Binding-site contacts:
Ligand atom O3G contacts residue GLY124 of chain 1.A at 3.5 Å.
Ligand atom C2' contacts residue TYR127 of chain 1.A at 3.4 Å (hydrophobic).
Ligand atom PG contacts residue MG1 of chain 1.H at 3.5 Å.
Ligand atom C5' contacts residue ASP197 of chain 1.A at 3.3 Å.
Ligand atom O2A contacts residue ASP197 of chain 1.A at 3.0 Å (salt-bridge).
Ligand atom PB contacts residue ALA126 of chain 1.A at 3.7 Å.
Ligand atom O2B contacts residue ALA126 of chain 1.A at 3.0 Å (h-bond).
Ligand atom C1' contacts residue TYR127 of chain 1.A at 3.7 Å (hydrophobic).
Ligand atom O1G contacts residue LYS77 of chain 1.A at 2.9 Å (salt-bridge).
Ligand atom O3A contacts residue MG1 of chain 1.H at 3.7 Å.
Ligand atom C6 contacts residue ARG84 of chain 1.A at 3.6 Å.
Ligand atom O1B contacts residue ASP125 of chain 1.A at 3.4 Å.
Ligand atom O1A contacts residue ARG84 of chain 1.A at 2.9 Å (salt-bridge).
Ligand atom PG contacts residue LYS232 of chain 1.A at 3.7 Å.
Ligand atom O1B contacts residue ALA126 of chain 1.A at 3.4 Å (h-bond).
Ligand atom O2A contacts residue MG1 of chain 1.H at 2.3 Å.
Ligand atom O3A contacts residue ARG84 of chain 1.A at 2.7 Å (salt-bridge).
Ligand atom O2G contacts residue MG1 of chain 1.H at 2.2 Å.
Ligand atom O1G contacts residue LYS232 of chain 1.A at 3.4 Å (salt-bridge).
Ligand atom PA contacts residue MG1 of chain 1.H at 3.5 Å.
Ligand atom O5' contacts residue ARG84 of chain 1.A at 3.4 Å (salt-bridge).
Ligand atom O2G contacts residue VAL123 of chain 1.A at 3.1 Å (h-bond).
Ligand atom O3' contacts residue TYR127 of chain 1.A at 3.4 Å (h-bond).
Ligand atom O2A contacts residue ASP122 of chain 1.A at 2.9 Å (salt-bridge).
Ligand atom C2' contacts residue GLN163 of chain 1.A at 3.4 Å.
Ligand atom O2B contacts residue ASP125 of chain 1.A at 3.6 Å.
Ligand atom O3B contacts residue LYS77 of chain 1.A at 3.2 Å (salt-bridge).
Ligand atom C5 contacts residue ARG84 of chain 1.A at 3.6 Å.
Ligand atom O3B contacts residue ASP125 of chain 1.A at 3.5 Å (salt-bridge).
Ligand atom O4' contacts residue MET196 of chain 1.A at 3.5 Å.
Ligand atom PG contacts residue LYS77 of chain 1.A at 3.5 Å.
Ligand atom O2B contacts residue MG1 of chain 1.H at 2.5 Å.
Ligand atom PB contacts residue MG1 of chain 1.H at 3.5 Å.
Ligand atom O2B contacts residue VAL123 of chain 1.A at 3.2 Å (h-bond).
Ligand atom O3B contacts residue MG1 of chain 1.H at 3.6 Å.
Ligand atom O2G contacts residue ASP122 of chain 1.A at 2.7 Å (salt-bridge).
Ligand atom O2G contacts residue LYS232 of chain 1.A at 2.8 Å (salt-bridge).
Ligand atom O3G contacts residue ASP125 of chain 1.A at 3.0 Å (salt-bridge).
Ligand atom PA contacts residue ARG84 of chain 1.A at 3.2 Å.
Ligand atom O2B contacts residue ASP197 of chain 1.A at 3.2 Å (salt-bridge).

The protein below binds the small molecule below.
Small molecule (SMILES): Nc1ccn([C@H]2C[C@H](O)[C@@H](CO[P](=O)(O)O[P](=O)(O)OP(=O)(O)O)O2)c(=O)n1

Sequence of chain 1.A:
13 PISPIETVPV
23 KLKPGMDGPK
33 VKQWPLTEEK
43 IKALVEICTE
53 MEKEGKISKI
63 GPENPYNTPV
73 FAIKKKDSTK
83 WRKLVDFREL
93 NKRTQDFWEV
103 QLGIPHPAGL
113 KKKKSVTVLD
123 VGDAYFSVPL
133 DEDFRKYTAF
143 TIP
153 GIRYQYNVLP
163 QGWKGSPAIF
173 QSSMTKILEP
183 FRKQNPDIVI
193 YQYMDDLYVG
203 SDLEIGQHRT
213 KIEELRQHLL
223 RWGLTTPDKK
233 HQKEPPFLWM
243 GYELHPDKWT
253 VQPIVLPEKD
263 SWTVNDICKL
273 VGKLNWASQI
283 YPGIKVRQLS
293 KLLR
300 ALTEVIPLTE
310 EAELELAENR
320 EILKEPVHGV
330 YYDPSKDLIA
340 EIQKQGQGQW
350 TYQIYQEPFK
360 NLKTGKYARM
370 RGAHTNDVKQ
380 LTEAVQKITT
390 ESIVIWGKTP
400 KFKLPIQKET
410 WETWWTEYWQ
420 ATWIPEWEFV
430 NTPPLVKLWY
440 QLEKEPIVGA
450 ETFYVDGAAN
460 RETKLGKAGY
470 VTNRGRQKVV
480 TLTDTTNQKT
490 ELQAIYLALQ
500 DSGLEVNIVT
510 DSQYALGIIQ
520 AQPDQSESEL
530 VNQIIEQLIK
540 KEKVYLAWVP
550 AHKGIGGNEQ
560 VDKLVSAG